Sequence of chain 1.E:
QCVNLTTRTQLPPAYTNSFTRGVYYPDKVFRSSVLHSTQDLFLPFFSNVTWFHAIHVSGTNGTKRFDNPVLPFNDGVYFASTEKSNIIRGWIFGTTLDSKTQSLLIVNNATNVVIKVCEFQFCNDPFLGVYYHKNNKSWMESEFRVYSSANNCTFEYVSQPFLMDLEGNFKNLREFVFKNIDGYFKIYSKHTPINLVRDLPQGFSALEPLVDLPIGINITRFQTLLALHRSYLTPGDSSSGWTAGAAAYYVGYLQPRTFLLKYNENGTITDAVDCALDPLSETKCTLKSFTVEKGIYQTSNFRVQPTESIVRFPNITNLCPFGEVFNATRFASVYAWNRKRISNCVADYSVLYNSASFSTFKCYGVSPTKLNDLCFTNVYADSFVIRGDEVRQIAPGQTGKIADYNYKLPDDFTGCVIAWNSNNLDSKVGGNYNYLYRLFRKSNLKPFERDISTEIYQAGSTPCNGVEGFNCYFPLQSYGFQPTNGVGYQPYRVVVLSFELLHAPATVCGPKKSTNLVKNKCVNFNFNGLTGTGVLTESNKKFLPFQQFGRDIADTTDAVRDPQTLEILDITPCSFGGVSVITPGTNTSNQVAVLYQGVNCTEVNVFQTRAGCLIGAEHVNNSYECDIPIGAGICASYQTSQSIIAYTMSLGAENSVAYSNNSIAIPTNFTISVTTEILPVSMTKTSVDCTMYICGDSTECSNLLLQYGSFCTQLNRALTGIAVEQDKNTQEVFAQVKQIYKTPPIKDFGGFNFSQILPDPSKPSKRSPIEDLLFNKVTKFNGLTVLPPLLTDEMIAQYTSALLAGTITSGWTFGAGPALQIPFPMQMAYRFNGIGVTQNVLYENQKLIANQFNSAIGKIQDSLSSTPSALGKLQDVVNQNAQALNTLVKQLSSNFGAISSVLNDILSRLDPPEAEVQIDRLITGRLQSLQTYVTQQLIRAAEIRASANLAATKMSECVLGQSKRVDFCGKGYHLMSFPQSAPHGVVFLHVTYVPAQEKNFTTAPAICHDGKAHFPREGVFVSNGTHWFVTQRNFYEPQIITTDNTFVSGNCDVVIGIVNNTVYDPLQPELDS

A small-molecule ligand and the protein it binds are described below.
Small molecule (SMILES): CC(=O)N[C@H]1[C@H](O[C@H]2[C@H](O)[C@@H](NC(C)=O)CO[C@@H]2CO)O[C@H](CO)[C@@H](O)[C@@H]1O

Binding-site contacts:
Ligand atom O7 contacts residue ASN1085 of chain 1.E at 3.4 Å (h-bond).
Ligand atom C8 contacts residue HIS1088 of chain 1.E at 4.0 Å.
Ligand atom C7 contacts residue HIS1088 of chain 1.E at 4.3 Å.
Ligand atom C1 contacts residue PHE1090 of chain 1.E at 4.4 Å (hydrophobic).
Ligand atom C7 contacts residue ASN1085 of chain 1.E at 3.3 Å.
Ligand atom C5 contacts residue PHE1090 of chain 1.E at 4.2 Å (hydrophobic).
Ligand atom O5 contacts residue PHE1090 of chain 1.E at 3.8 Å.
Ligand atom C1 contacts residue ASN1085 of chain 1.E at 1.6 Å.
Ligand atom O5 contacts residue ASN1085 of chain 1.E at 2.4 Å (h-bond).
Ligand atom N2 contacts residue ASN1085 of chain 1.E at 3.1 Å (h-bond).
Ligand atom C5 contacts residue ASN1085 of chain 1.E at 3.7 Å.
Ligand atom C8 contacts residue ASN1085 of chain 1.E at 3.0 Å.
Ligand atom C1 contacts residue HIS1088 of chain 1.E at 4.3 Å.
Ligand atom C5 contacts residue HIS1088 of chain 1.E at 4.5 Å.
Ligand atom C4 contacts residue ASN1085 of chain 1.E at 4.4 Å.
Ligand atom C3 contacts residue ASN1085 of chain 1.E at 4.0 Å.
Ligand atom C6 contacts residue PHE1090 of chain 1.E at 4.0 Å (hydrophobic).
Ligand atom C2 contacts residue ASN1085 of chain 1.E at 2.7 Å.
Ligand atom N2 contacts residue THR1087 of chain 1.E at 4.1 Å.
Ligand atom O7 contacts residue HIS1088 of chain 1.E at 3.8 Å.
Ligand atom C8 contacts residue THR1087 of chain 1.E at 4.2 Å.